Binding-site contacts:
Ligand atom C7 contacts residue GLU13 of chain 1.A at 3.8 Å.
Ligand atom O2 contacts residue LEU192 of chain 1.A at 3.0 Å.
Ligand atom C9 contacts residue SER142 of chain 1.A at 3.4 Å.
Ligand atom C7 contacts residue MET196 of chain 1.A at 3.6 Å (hydrophobic).
Ligand atom N3 contacts residue PRO89 of chain 1.A at 2.6 Å (h-bond).
Ligand atom N2 contacts residue GLU193 of chain 1.A at 3.6 Å.
Ligand atom N3 contacts residue THR91 of chain 1.A at 2.9 Å (h-bond).
Ligand atom C6 contacts residue GLU193 of chain 1.A at 3.6 Å.
Ligand atom C9 contacts residue GLU193 of chain 1.A at 3.5 Å.
Ligand atom O3 contacts residue ARG96 of chain 1.A at 2.8 Å (salt-bridge).
Ligand atom O3 contacts residue GLY141 of chain 1.A at 3.6 Å.
Ligand atom N3 contacts residue TYR220 of chain 1.A at 3.4 Å.
Ligand atom O4 contacts residue LEU90 of chain 1.A at 3.5 Å.
Ligand atom C5 contacts residue THR143 of chain 1.A at 3.8 Å.
Ligand atom C2 contacts residue LEU138 of chain 1.A at 3.6 Å (hydrophobic).
Ligand atom O4 contacts residue ARG96 of chain 1.A at 2.7 Å (salt-bridge).
Ligand atom O1 contacts residue SER142 of chain 1.A at 3.3 Å (h-bond).
Ligand atom C5 contacts residue GLU193 of chain 1.A at 3.5 Å.
Ligand atom C3 contacts residue GLU193 of chain 1.A at 3.1 Å.
Ligand atom C10 contacts residue THR91 of chain 1.A at 3.7 Å.
Ligand atom N3 contacts residue GLU193 of chain 1.A at 2.9 Å (salt-bridge).
Ligand atom N2 contacts residue LEU138 of chain 1.A at 3.6 Å.
Ligand atom O4 contacts residue THR91 of chain 1.A at 2.8 Å (h-bond).
Ligand atom C2 contacts residue THR143 of chain 1.A at 3.1 Å.
Ligand atom O4 contacts residue PRO89 of chain 1.A at 3.7 Å.
Ligand atom O3 contacts residue TYR61 of chain 1.A at 3.6 Å.
Ligand atom N1 contacts residue GLU193 of chain 1.A at 3.4 Å (salt-bridge).
Ligand atom C10 contacts residue ARG96 of chain 1.A at 3.4 Å.
Ligand atom C2 contacts residue GLU193 of chain 1.A at 3.7 Å.
Ligand atom O2 contacts residue GLU193 of chain 1.A at 2.9 Å (salt-bridge).
Ligand atom O1 contacts residue THR143 of chain 1.A at 3.0 Å (h-bond).
Ligand atom C6 contacts residue TYR61 of chain 1.A at 3.2 Å (hydrophobic).
Ligand atom C1 contacts residue TYR61 of chain 1.A at 3.6 Å (hydrophobic).
Ligand atom C4 contacts residue GLU193 of chain 1.A at 3.2 Å.
Ligand atom C9 contacts residue THR91 of chain 1.A at 3.4 Å.
Ligand atom C10 contacts residue SER142 of chain 1.A at 3.6 Å.
Ligand atom O3 contacts residue SER142 of chain 1.A at 2.9 Å (h-bond).
Ligand atom N1 contacts residue LEU138 of chain 1.A at 3.7 Å.
Ligand atom O4 contacts residue TYR61 of chain 1.A at 3.7 Å.
Ligand atom N2 contacts residue THR143 of chain 1.A at 2.7 Å (h-bond).

The small molecule below binds the protein below.
Small molecule (SMILES): N[C@@H](Cn1c2c(c(=O)[nH]c1=O)CCC2)C(=O)O

Sequence of chain 1.A:
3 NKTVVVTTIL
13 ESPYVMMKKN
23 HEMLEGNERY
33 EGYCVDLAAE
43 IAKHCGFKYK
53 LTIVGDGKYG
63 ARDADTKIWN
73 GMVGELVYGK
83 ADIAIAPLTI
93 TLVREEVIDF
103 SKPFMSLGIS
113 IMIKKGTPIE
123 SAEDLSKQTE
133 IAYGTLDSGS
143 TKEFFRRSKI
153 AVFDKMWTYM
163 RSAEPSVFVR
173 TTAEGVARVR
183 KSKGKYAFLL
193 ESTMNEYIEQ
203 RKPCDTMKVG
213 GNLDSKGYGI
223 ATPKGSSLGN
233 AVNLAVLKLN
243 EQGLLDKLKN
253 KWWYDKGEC